A small-molecule ligand and the protein it binds are described below.
Small molecule (SMILES): Cc1ccccc1OC[C@H]1CCCN1c1ncnc2nc[nH]c12

Sequence of chain 1.A:
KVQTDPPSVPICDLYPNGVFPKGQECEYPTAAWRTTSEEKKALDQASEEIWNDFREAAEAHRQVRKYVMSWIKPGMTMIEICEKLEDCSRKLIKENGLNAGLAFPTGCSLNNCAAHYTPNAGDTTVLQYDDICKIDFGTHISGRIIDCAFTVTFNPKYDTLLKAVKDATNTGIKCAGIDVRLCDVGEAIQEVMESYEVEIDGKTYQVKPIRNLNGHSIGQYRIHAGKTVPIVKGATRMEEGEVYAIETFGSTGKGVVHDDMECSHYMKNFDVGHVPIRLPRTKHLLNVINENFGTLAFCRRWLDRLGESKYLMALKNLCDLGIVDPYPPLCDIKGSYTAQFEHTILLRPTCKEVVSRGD

Binding-site contacts:
Ligand atom C14 contacts residue HIS125 of chain 1.A at 3.6 Å.
Ligand atom N15 contacts residue HIS225 of chain 1.A at 3.2 Å (h-bond).
Ligand atom C13 contacts residue TYR338 of chain 1.A at 3.6 Å (hydrophobic).
Ligand atom N22 contacts residue ASP156 of chain 1.A at 3.2 Å (salt-bridge).
Ligand atom N22 contacts residue MN1 of chain 1.C at 3.7 Å.
Ligand atom C18 contacts residue ASP156 of chain 1.A at 3.5 Å.
Ligand atom C3 contacts residue TYR338 of chain 1.A at 3.8 Å (hydrophobic).
Ligand atom C16 contacts residue MN1 of chain 1.C at 3.1 Å.
Ligand atom C23 contacts residue HIS233 of chain 1.A at 3.7 Å.
Ligand atom N17 contacts residue ILE232 of chain 1.A at 3.6 Å.
Ligand atom C16 contacts residue HIS225 of chain 1.A at 3.2 Å.
Ligand atom C8 contacts residue HIS233 of chain 1.A at 3.5 Å.
Ligand atom N15 contacts residue MN1 of chain 1.C at 2.3 Å.
Ligand atom C6 contacts residue HIS125 of chain 1.A at 3.7 Å.
Ligand atom C16 contacts residue HIS233 of chain 1.A at 3.3 Å.
Ligand atom N22 contacts residue PHE113 of chain 1.A at 3.6 Å.
Ligand atom N22 contacts residue MN1 of chain 1.D at 2.3 Å.
Ligand atom N5 contacts residue HIS125 of chain 1.A at 3.5 Å (h-bond).
Ligand atom C19 contacts residue HIS125 of chain 1.A at 3.8 Å.
Ligand atom N15 contacts residue MN1 of chain 1.D at 3.6 Å.
Ligand atom C18 contacts residue MN1 of chain 1.D at 3.3 Å.
Ligand atom C21 contacts residue MN1 of chain 1.D at 3.3 Å.
Ligand atom C6 contacts residue TYR338 of chain 1.A at 3.7 Å (hydrophobic).
Ligand atom C13 contacts residue HIS233 of chain 1.A at 3.8 Å.
Ligand atom C4 contacts residue HIS125 of chain 1.A at 3.6 Å.
Ligand atom N22 contacts residue ASP145 of chain 1.A at 3.2 Å (salt-bridge).
Ligand atom C21 contacts residue ASP145 of chain 1.A at 3.5 Å.
Ligand atom C9 contacts residue HIS233 of chain 1.A at 3.7 Å.
Ligand atom C16 contacts residue ILE232 of chain 1.A at 3.6 Å (hydrophobic).
Ligand atom N17 contacts residue HIS233 of chain 1.A at 3.2 Å (h-bond).
Ligand atom N15 contacts residue ASP156 of chain 1.A at 2.9 Å (salt-bridge).
Ligand atom C8 contacts residue TYR338 of chain 1.A at 3.3 Å (hydrophobic).
Ligand atom C2 contacts residue TYR338 of chain 1.A at 3.7 Å (hydrophobic).
Ligand atom C18 contacts residue MN1 of chain 1.C at 3.3 Å.
Ligand atom N20 contacts residue PHE113 of chain 1.A at 3.6 Å.
Ligand atom O7 contacts residue TYR338 of chain 1.A at 3.3 Å.
Ligand atom O7 contacts residue HIS233 of chain 1.A at 3.4 Å.
Ligand atom C9 contacts residue TYR338 of chain 1.A at 3.7 Å (hydrophobic).
Ligand atom C21 contacts residue PHE113 of chain 1.A at 3.2 Å (hydrophobic).
Ligand atom C23 contacts residue TYR338 of chain 1.A at 3.4 Å (hydrophobic).